Sequence of chain 1.C:
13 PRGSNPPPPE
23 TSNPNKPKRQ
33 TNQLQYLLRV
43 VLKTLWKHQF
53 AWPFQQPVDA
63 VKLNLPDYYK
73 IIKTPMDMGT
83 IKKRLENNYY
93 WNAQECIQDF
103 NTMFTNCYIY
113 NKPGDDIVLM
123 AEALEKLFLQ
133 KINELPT

Binding-site contacts:
Ligand atom FAZ contacts residue ASP118 of chain 1.C at 3.4 Å.
Ligand atom CAH contacts residue ILE119 of chain 1.C at 4.1 Å (hydrophobic).
Ligand atom CAG contacts residue ILE119 of chain 1.C at 3.9 Å (hydrophobic).
Ligand atom CBG contacts residue PRO55 of chain 1.C at 4.2 Å (hydrophobic).
Ligand atom CAG contacts residue ASN113 of chain 1.C at 4.2 Å.
Ligand atom CAA contacts residue LEU67 of chain 1.C at 4.0 Å (hydrophobic).
Ligand atom CAC contacts residue LEU65 of chain 1.C at 3.5 Å (hydrophobic).
Ligand atom CBD contacts residue LEU67 of chain 1.C at 4.0 Å (hydrophobic).
Ligand atom NAL contacts residue VAL60 of chain 1.C at 4.0 Å.
Ligand atom CBA contacts residue ASN113 of chain 1.C at 3.3 Å.
Ligand atom OAM contacts residue TYR70 of chain 1.C at 4.0 Å.
Ligand atom CBH contacts residue PRO55 of chain 1.C at 4.0 Å (hydrophobic).
Ligand atom CAC contacts residue PRO55 of chain 1.C at 3.9 Å (hydrophobic).
Ligand atom CBG contacts residue VAL60 of chain 1.C at 3.5 Å (hydrophobic).
Ligand atom CAK contacts residue ILE119 of chain 1.C at 3.9 Å (hydrophobic).
Ligand atom CAF contacts residue ILE119 of chain 1.C at 4.2 Å (hydrophobic).
Ligand atom NAN contacts residue LEU67 of chain 1.C at 3.7 Å.
Ligand atom NAJ contacts residue LEU67 of chain 1.C at 4.0 Å.
Ligand atom CAH contacts residue TYR112 of chain 1.C at 4.1 Å (hydrophobic).
Ligand atom OAM contacts residue ASN113 of chain 1.C at 2.9 Å (h-bond).
Ligand atom CBE contacts residue LEU67 of chain 1.C at 3.7 Å (hydrophobic).
Ligand atom NAO contacts residue LEU65 of chain 1.C at 3.7 Å.
Ligand atom CAE contacts residue ILE119 of chain 1.C at 4.1 Å (hydrophobic).
Ligand atom FAZ contacts residue ILE119 of chain 1.C at 3.4 Å.
Ligand atom NAL contacts residue ILE119 of chain 1.C at 4.1 Å.
Ligand atom CAK contacts residue ASN113 of chain 1.C at 3.8 Å.
Ligand atom CAV contacts residue ILE119 of chain 1.C at 4.1 Å (hydrophobic).
Ligand atom CAX contacts residue ILE119 of chain 1.C at 3.9 Å (hydrophobic).
Ligand atom CAF contacts residue LEU67 of chain 1.C at 4.1 Å (hydrophobic).
Ligand atom CAW contacts residue ILE119 of chain 1.C at 3.5 Å (hydrophobic).
Ligand atom OAM contacts residue TYR112 of chain 1.C at 4.1 Å.
Ligand atom CBH contacts residue PHE56 of chain 1.C at 3.3 Å (hydrophobic).
Ligand atom CAB contacts residue LEU65 of chain 1.C at 3.8 Å (hydrophobic).
Ligand atom OAM contacts residue CYS109 of chain 1.C at 4.2 Å.
Ligand atom CAI contacts residue LEU67 of chain 1.C at 3.9 Å (hydrophobic).
Ligand atom OAR contacts residue LEU65 of chain 1.C at 4.2 Å.
Ligand atom CAW contacts residue MET122 of chain 1.C at 3.9 Å (hydrophobic).
Ligand atom CAH contacts residue ASN113 of chain 1.C at 3.4 Å.
Ligand atom CAX contacts residue PRO55 of chain 1.C at 3.8 Å (hydrophobic).
Ligand atom CAD contacts residue PRO55 of chain 1.C at 3.6 Å (hydrophobic).

The protein below binds the small molecule below.
Small molecule (SMILES): CCN1C(=O)c2cc(N3CCN(C)CC3)nc3c(NS(=O)(=O)c4ccc(F)cc4F)ccc1c23